Sequence of chain 1.B:
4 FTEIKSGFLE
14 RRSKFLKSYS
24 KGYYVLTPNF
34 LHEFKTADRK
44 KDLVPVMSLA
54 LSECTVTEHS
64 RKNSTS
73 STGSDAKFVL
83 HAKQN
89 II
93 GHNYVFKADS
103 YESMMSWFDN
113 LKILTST

A small-molecule ligand and the protein it binds are described below.
Small molecule (SMILES): N[C@@H](COP(=O)(O)O)C(=O)O

Binding-site contacts:
Ligand atom O contacts residue LYS99 of chain 1.B at 2.8 Å (salt-bridge).
Ligand atom C contacts residue LYS99 of chain 1.B at 3.4 Å.
Ligand atom C contacts residue THR74 of chain 1.B at 3.8 Å.
Ligand atom CB contacts residue LYS79 of chain 1.B at 4.1 Å.
Ligand atom N contacts residue LYS99 of chain 1.B at 4.0 Å.
Ligand atom P contacts residue TYR22 of chain 1.B at 3.9 Å.
Ligand atom N contacts residue TYR22 of chain 1.B at 2.7 Å.
Ligand atom O3P contacts residue TYR22 of chain 1.B at 4.2 Å.
Ligand atom N contacts residue LYS79 of chain 1.B at 4.2 Å.
Ligand atom C contacts residue SER73 of chain 1.B at 4.0 Å.
Ligand atom P contacts residue ARG15 of chain 1.B at 3.4 Å.
Ligand atom OXT contacts residue SER73 of chain 1.B at 2.6 Å (h-bond).
Ligand atom O2P contacts residue TYR22 of chain 1.B at 4.5 Å.
Ligand atom O1P contacts residue TYR22 of chain 1.B at 2.4 Å (h-bond).
Ligand atom OG contacts residue LYS79 of chain 1.B at 3.4 Å (salt-bridge).
Ligand atom CA contacts residue LYS79 of chain 1.B at 3.6 Å.
Ligand atom CA contacts residue LYS99 of chain 1.B at 3.9 Å.
Ligand atom P contacts residue LYS79 of chain 1.B at 3.2 Å.
Ligand atom O3P contacts residue LYS79 of chain 1.B at 3.0 Å (salt-bridge).
Ligand atom O3P contacts residue ARG15 of chain 1.B at 3.9 Å.
Ligand atom O contacts residue THR74 of chain 1.B at 3.5 Å (h-bond).
Ligand atom O contacts residue SER73 of chain 1.B at 4.3 Å.
Ligand atom O2P contacts residue ARG15 of chain 1.B at 2.1 Å (salt-bridge).
Ligand atom N contacts residue ARG15 of chain 1.B at 4.3 Å.
Ligand atom OXT contacts residue LYS99 of chain 1.B at 4.4 Å.
Ligand atom O1P contacts residue ARG15 of chain 1.B at 3.9 Å.
Ligand atom O1P contacts residue LYS79 of chain 1.B at 2.6 Å (salt-bridge).
Ligand atom O contacts residue TYR22 of chain 1.B at 4.3 Å.
Ligand atom OXT contacts residue THR74 of chain 1.B at 3.1 Å (h-bond).
Ligand atom CA contacts residue TYR22 of chain 1.B at 4.0 Å (hydrophobic).